A protein and the small-molecule ligand that binds it are described below.
Small molecule (SMILES): CC(=O)NCCCC[C@H](N)C(=O)N[C@@H](CO)C(=O)N[C@@H](C)C(=O)N1CCC[C@H]1C(=O)N[C@@H](C)C=O

Binding-site contacts:
Ligand atom CA contacts residue TRP87 of chain 3.D at 3.4 Å (hydrophobic).
Ligand atom CG contacts residue TRP87 of chain 3.D at 3.6 Å (hydrophobic).
Ligand atom CH3 contacts residue HIS37 of chain 3.D at 3.7 Å.
Ligand atom O contacts residue GLU89 of chain 3.D at 2.7 Å (salt-bridge).
Ligand atom CB contacts residue GLU89 of chain 3.D at 3.6 Å.
Ligand atom CA contacts residue GLU89 of chain 3.D at 2.9 Å.
Ligand atom CH contacts residue TYR68 of chain 3.D at 3.7 Å (hydrophobic).
Ligand atom NZ contacts residue TRP87 of chain 3.D at 3.6 Å.
Ligand atom CH3 contacts residue TYR68 of chain 3.D at 3.4 Å (hydrophobic).
Ligand atom C contacts residue GLU89 of chain 3.D at 3.7 Å.
Ligand atom O contacts residue PRO117 of chain 3.D at 3.1 Å.
Ligand atom CB contacts residue GLU89 of chain 3.D at 3.7 Å.
Ligand atom CB contacts residue HIS116 of chain 3.D at 3.8 Å.
Ligand atom OH contacts residue GLY86 of chain 3.D at 3.1 Å.
Ligand atom CH3 contacts residue TRP87 of chain 3.D at 3.6 Å (hydrophobic).
Ligand atom CD contacts residue HIS65 of chain 3.D at 3.6 Å.
Ligand atom CB contacts residue HIS65 of chain 3.D at 3.6 Å.
Ligand atom NZ contacts residue THR67 of chain 3.D at 2.8 Å (h-bond).
Ligand atom O contacts residue ASP66 of chain 3.B at 3.6 Å.
Ligand atom CE contacts residue GLY88 of chain 3.D at 3.7 Å.
Ligand atom O contacts residue GLY88 of chain 3.D at 3.2 Å.
Ligand atom CB contacts residue TRP87 of chain 3.D at 3.7 Å (hydrophobic).
Ligand atom CE contacts residue TRP87 of chain 3.D at 3.6 Å (hydrophobic).
Ligand atom CD contacts residue THR67 of chain 3.D at 3.6 Å.
Ligand atom CH contacts residue THR67 of chain 3.D at 3.8 Å.
Ligand atom N contacts residue GLU89 of chain 3.D at 2.9 Å (salt-bridge).
Ligand atom CH contacts residue TRP87 of chain 3.D at 3.2 Å (hydrophobic).
Ligand atom OH contacts residue TRP87 of chain 3.D at 2.4 Å (h-bond).
Ligand atom N contacts residue SO41 of chain 3.M at 2.6 Å (h-bond).
Ligand atom CA contacts residue SO41 of chain 3.M at 3.4 Å.
Ligand atom OH contacts residue GLY88 of chain 3.D at 3.2 Å (h-bond).
Ligand atom C contacts residue GLY88 of chain 3.D at 3.7 Å.
Ligand atom CD contacts residue TRP87 of chain 3.D at 3.4 Å (hydrophobic).
Ligand atom N contacts residue HIS116 of chain 3.D at 3.6 Å.
Ligand atom C contacts residue GLU89 of chain 3.D at 3.4 Å.
Ligand atom OH contacts residue TYR68 of chain 3.D at 3.7 Å.
Ligand atom N contacts residue ASP66 of chain 3.B at 3.3 Å (salt-bridge).
Ligand atom O contacts residue HIS116 of chain 3.D at 3.6 Å.
Ligand atom CG contacts residue GLU89 of chain 3.D at 3.5 Å.
Ligand atom CB contacts residue ASP66 of chain 3.B at 3.5 Å.

Sequence of chain 3.B:
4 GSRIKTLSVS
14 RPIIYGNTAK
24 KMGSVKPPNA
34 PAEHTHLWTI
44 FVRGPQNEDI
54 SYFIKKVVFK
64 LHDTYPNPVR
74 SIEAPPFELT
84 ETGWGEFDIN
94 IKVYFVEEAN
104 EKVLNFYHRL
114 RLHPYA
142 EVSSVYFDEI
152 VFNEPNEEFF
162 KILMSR

Sequence of chain 3.D:
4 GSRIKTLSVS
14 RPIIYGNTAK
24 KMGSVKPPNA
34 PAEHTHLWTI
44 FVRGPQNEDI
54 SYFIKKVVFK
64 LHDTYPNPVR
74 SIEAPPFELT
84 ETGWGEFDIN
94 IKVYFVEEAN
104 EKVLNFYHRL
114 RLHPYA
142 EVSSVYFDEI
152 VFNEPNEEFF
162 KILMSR